A protein and the small-molecule ligand that binds it are described below.
Small molecule (SMILES): CCCCCCCC(=O)OC[C@H](COP(=O)(O)O[C@@H]1[C@H](O)[C@H](O)[C@@H](OP(=O)(O)O)[C@H](OP(=O)(O)O)[C@H]1O)OC(=O)CCCCCCC

Binding-site contacts:
Ligand atom O11 contacts residue VAL413 of chain 1.B at 3.3 Å.
Ligand atom C6B contacts residue VAL421 of chain 1.B at 4.0 Å (hydrophobic).
Ligand atom O13 contacts residue VAL413 of chain 1.B at 4.1 Å.
Ligand atom C6B contacts residue PHE317 of chain 1.B at 3.7 Å (hydrophobic).
Ligand atom C3B contacts residue VAL421 of chain 1.B at 4.4 Å (hydrophobic).
Ligand atom C5B contacts residue PHE418 of chain 1.B at 4.3 Å (hydrophobic).
Ligand atom C2B contacts residue PHE418 of chain 1.B at 3.9 Å (hydrophobic).
Ligand atom C8B contacts residue LEU316 of chain 1.B at 3.7 Å (hydrophobic).
Ligand atom C5B contacts residue PHE317 of chain 1.B at 4.4 Å (hydrophobic).
Ligand atom O12 contacts residue VAL413 of chain 1.B at 4.5 Å.
Ligand atom C4A contacts residue SER320 of chain 1.B at 4.0 Å.
Ligand atom C7B contacts residue LEU316 of chain 1.B at 3.8 Å (hydrophobic).
Ligand atom C4A contacts residue LEU323 of chain 1.B at 4.2 Å (hydrophobic).
Ligand atom C5B contacts residue SER320 of chain 1.B at 4.3 Å.
Ligand atom C6A contacts residue SER320 of chain 1.B at 4.0 Å.
Ligand atom C6A contacts residue LEU323 of chain 1.B at 4.0 Å (hydrophobic).
Ligand atom P1 contacts residue VAL413 of chain 1.B at 4.1 Å.
Ligand atom C8B contacts residue PHE317 of chain 1.B at 4.3 Å (hydrophobic).

Sequence of chain 1.B:
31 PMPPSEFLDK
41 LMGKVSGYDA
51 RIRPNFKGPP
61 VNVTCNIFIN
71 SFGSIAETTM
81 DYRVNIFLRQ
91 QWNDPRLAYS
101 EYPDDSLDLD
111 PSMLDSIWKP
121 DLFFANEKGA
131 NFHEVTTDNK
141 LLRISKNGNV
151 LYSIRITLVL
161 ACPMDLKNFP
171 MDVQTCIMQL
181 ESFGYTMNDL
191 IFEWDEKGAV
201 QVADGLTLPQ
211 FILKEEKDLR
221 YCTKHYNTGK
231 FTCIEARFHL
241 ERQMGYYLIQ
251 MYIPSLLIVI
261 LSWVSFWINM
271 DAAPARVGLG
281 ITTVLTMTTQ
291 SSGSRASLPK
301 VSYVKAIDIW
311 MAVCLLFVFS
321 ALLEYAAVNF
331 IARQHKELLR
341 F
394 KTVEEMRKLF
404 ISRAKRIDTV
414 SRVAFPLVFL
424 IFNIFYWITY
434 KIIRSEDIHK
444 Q